Sequence of chain 1.B:
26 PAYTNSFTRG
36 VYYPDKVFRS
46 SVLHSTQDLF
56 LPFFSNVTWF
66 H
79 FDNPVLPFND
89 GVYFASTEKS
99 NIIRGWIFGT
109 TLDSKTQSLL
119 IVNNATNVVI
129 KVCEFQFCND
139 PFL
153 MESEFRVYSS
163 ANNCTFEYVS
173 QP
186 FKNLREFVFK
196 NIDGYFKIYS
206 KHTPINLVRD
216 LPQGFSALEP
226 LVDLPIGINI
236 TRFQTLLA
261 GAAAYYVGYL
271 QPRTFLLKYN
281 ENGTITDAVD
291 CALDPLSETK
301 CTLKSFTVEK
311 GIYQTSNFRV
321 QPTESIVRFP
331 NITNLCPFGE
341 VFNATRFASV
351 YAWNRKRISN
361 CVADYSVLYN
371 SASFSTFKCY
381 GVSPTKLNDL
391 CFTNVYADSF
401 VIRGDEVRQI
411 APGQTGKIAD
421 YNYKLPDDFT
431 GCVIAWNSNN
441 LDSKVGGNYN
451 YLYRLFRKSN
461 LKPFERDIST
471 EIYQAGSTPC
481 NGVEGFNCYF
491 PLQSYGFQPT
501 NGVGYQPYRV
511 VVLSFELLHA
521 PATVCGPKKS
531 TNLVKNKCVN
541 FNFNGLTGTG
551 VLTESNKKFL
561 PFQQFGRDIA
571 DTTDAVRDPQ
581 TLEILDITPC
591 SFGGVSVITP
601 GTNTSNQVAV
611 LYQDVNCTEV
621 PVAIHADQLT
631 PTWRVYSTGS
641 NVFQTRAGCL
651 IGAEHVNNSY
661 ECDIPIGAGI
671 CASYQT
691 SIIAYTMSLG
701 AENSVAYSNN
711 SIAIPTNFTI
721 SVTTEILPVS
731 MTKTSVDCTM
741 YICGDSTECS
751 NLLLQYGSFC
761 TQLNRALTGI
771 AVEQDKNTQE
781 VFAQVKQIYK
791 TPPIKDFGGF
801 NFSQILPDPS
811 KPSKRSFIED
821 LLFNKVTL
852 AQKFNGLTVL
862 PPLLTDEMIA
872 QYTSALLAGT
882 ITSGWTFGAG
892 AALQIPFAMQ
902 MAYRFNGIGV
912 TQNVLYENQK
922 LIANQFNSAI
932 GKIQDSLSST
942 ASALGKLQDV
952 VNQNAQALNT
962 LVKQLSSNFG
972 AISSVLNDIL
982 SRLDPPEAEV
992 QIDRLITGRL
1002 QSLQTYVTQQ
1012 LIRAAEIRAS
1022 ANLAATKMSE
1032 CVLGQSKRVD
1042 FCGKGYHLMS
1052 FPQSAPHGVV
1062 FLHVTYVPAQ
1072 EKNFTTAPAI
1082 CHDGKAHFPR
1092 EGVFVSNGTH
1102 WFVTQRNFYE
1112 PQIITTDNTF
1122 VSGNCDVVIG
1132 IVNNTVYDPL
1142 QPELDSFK

Binding-site contacts:
Ligand atom C4 contacts residue ASN61 of chain 1.B at 4.3 Å.
Ligand atom C8 contacts residue PRO631 of chain 1.B at 3.9 Å (hydrophobic).
Ligand atom C3 contacts residue ASN61 of chain 1.B at 3.8 Å.
Ligand atom O5 contacts residue TYR28 of chain 1.B at 4.1 Å.
Ligand atom C7 contacts residue ASN61 of chain 1.B at 3.2 Å.
Ligand atom C1 contacts residue ASN61 of chain 1.B at 1.4 Å.
Ligand atom C5 contacts residue ASN61 of chain 1.B at 3.7 Å.
Ligand atom N2 contacts residue ASN61 of chain 1.B at 3.0 Å (h-bond).
Ligand atom C2 contacts residue ASN61 of chain 1.B at 2.5 Å.
Ligand atom C8 contacts residue SER60 of chain 1.B at 4.4 Å.
Ligand atom O7 contacts residue ASN61 of chain 1.B at 3.0 Å (h-bond).
Ligand atom O5 contacts residue ASN61 of chain 1.B at 2.4 Å (h-bond).
Ligand atom C8 contacts residue PHE59 of chain 1.B at 3.5 Å (hydrophobic).
Ligand atom O6 contacts residue TYR28 of chain 1.B at 3.3 Å.
Ligand atom C6 contacts residue TYR28 of chain 1.B at 4.3 Å (hydrophobic).
Ligand atom C8 contacts residue ASN61 of chain 1.B at 4.4 Å.

This protein binds this small molecule.
Small molecule (SMILES): CC(=O)N[C@@H]1[C@@H](O)[C@H](O)[C@@H](CO)O[C@H]1O